Binding-site contacts:
Ligand atom C7 contacts residue ASN272 of chain 1.A at 3.0 Å.
Ligand atom O4 contacts residue ILE103 of chain 1.F at 4.0 Å.
Ligand atom O3 contacts residue MAN3 of chain 1.G at 4.1 Å.
Ligand atom O3 contacts residue HIS270 of chain 1.A at 4.2 Å.
Ligand atom C1 contacts residue HIS270 of chain 1.A at 3.7 Å.
Ligand atom C5 contacts residue VAL106 of chain 1.F at 4.0 Å (hydrophobic).
Ligand atom N2 contacts residue ASN272 of chain 1.A at 2.8 Å (h-bond).
Ligand atom O3 contacts residue GLY105 of chain 1.F at 3.1 Å (h-bond).
Ligand atom O7 contacts residue ASN272 of chain 1.A at 2.9 Å (h-bond).
Ligand atom O5 contacts residue ARG267 of chain 1.A at 3.7 Å.
Ligand atom C4 contacts residue GLY105 of chain 1.F at 4.2 Å.
Ligand atom O5 contacts residue ASN272 of chain 1.A at 2.4 Å (h-bond).
Ligand atom C4 contacts residue MAN1 of chain 1.G at 4.1 Å.
Ligand atom C5 contacts residue ILE103 of chain 1.F at 3.5 Å (hydrophobic).
Ligand atom C5 contacts residue ASN272 of chain 1.A at 3.6 Å.
Ligand atom C8 contacts residue THR238 of chain 1.A at 3.5 Å.
Ligand atom C8 contacts residue ASN236 of chain 1.A at 3.7 Å.
Ligand atom C5 contacts residue THR345 of chain 1.A at 4.1 Å.
Ligand atom O5 contacts residue THR345 of chain 1.A at 3.7 Å.
Ligand atom O4 contacts residue MAN1 of chain 1.G at 3.5 Å.
Ligand atom C2 contacts residue ASN272 of chain 1.A at 2.4 Å.
Ligand atom C1 contacts residue ASN272 of chain 1.A at 1.4 Å.
Ligand atom C3 contacts residue HIS270 of chain 1.A at 3.4 Å.
Ligand atom O4 contacts residue VAL106 of chain 1.F at 3.5 Å.
Ligand atom C3 contacts residue MAN1 of chain 1.G at 3.6 Å.
Ligand atom O4 contacts residue MAN2 of chain 1.G at 3.2 Å (h-bond).
Ligand atom O6 contacts residue ARG267 of chain 1.A at 3.5 Å (salt-bridge).
Ligand atom O5 contacts residue THR343 of chain 1.A at 3.9 Å.
Ligand atom O6 contacts residue THR343 of chain 1.A at 4.0 Å.
Ligand atom C2 contacts residue HIS270 of chain 1.A at 3.6 Å.
Ligand atom N2 contacts residue GLY105 of chain 1.F at 3.3 Å (h-bond).
Ligand atom O3 contacts residue MAN1 of chain 1.G at 3.2 Å.
Ligand atom C1 contacts residue THR345 of chain 1.A at 4.1 Å.
Ligand atom C2 contacts residue GLY105 of chain 1.F at 3.2 Å.
Ligand atom N2 contacts residue VAL106 of chain 1.F at 4.0 Å.
Ligand atom C3 contacts residue GLY105 of chain 1.F at 3.8 Å.
Ligand atom C2 contacts residue VAL106 of chain 1.F at 4.0 Å (hydrophobic).
Ligand atom C3 contacts residue ASN272 of chain 1.A at 3.8 Å.
Ligand atom C6 contacts residue ILE103 of chain 1.F at 4.0 Å (hydrophobic).
Ligand atom N2 contacts residue HIS270 of chain 1.A at 3.2 Å (h-bond).

A protein and the small-molecule ligand that binds it are described below.
Small molecule (SMILES): CC(=O)N[C@H]1[C@H](O[C@H]2[C@H](O)[C@@H](NC(C)=O)CO[C@@H]2CO)O[C@H](CO)[C@@H](O[C@@H]2O[C@H](CO[C@H]3O[C@H](CO[C@H]4O[C@H](CO)[C@@H](O)[C@H](O)[C@@H]4O)[C@@H](O)[C@H](O[C@H]4O[C@H](CO)[C@@H](O)[C@H](O)[C@@H]4O)[C@@H]3O)[C@@H](O)[C@H](O)[C@@H]2O)[C@@H]1O

Sequence of chain 1.F:
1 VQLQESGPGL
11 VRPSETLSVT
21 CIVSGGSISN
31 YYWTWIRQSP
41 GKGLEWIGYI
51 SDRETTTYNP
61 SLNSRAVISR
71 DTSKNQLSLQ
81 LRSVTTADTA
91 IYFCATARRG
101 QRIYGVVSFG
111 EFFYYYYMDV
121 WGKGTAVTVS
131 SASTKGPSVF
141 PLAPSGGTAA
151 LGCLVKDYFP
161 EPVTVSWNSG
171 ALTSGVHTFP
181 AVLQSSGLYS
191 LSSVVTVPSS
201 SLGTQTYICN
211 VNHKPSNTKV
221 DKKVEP

Sequence of chain 1.A:
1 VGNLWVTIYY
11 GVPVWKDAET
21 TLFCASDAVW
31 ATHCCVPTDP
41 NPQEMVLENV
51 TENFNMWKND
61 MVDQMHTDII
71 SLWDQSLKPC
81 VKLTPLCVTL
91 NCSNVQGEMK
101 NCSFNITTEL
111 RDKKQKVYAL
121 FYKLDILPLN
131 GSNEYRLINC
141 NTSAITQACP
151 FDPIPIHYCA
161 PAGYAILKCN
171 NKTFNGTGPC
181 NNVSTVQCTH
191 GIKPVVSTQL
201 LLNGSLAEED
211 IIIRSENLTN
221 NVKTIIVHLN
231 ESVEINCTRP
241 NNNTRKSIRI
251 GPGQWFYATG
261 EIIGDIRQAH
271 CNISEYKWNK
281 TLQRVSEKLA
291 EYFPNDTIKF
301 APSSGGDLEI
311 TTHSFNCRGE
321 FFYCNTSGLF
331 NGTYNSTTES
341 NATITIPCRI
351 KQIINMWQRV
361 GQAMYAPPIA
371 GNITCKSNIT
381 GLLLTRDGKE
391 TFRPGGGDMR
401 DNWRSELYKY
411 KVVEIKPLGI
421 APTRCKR